Sequence of chain 11.A:
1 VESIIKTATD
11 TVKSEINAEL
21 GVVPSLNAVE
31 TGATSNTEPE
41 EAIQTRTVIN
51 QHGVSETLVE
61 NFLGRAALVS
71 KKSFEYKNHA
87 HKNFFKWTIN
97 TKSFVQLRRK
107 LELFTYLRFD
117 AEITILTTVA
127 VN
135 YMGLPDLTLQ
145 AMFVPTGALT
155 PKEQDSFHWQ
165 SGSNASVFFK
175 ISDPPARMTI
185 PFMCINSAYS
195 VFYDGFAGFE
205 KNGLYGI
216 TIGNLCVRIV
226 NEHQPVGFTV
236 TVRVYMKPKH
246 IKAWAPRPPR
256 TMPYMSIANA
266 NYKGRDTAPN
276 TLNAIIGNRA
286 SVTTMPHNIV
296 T

Sequence of chain 11.C:
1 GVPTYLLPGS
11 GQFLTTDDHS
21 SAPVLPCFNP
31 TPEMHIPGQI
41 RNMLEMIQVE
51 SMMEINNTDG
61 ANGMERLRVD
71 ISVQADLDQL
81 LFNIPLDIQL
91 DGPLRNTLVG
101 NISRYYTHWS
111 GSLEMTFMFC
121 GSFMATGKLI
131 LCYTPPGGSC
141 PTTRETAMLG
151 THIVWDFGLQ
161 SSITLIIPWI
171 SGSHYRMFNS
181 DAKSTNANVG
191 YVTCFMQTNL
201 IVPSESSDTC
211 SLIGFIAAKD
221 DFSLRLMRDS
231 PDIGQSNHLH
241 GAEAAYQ

Binding-site contacts:
Ligand atom O1 contacts residue PHE115 of chain 11.A at 3.4 Å.
Ligand atom CM6 contacts residue ILE95 of chain 11.A at 3.9 Å (hydrophobic).
Ligand atom F2 contacts residue PHE147 of chain 11.A at 3.8 Å.
Ligand atom F3 contacts residue VAL24 of chain 11.C at 3.3 Å.
Ligand atom C6B contacts residue ILE119 of chain 11.A at 3.8 Å (hydrophobic).
Ligand atom N1A contacts residue LEU220 of chain 11.A at 3.3 Å.
Ligand atom N2 contacts residue PHE115 of chain 11.A at 3.7 Å.
Ligand atom N3A contacts residue ILE184 of chain 11.A at 3.9 Å.
Ligand atom F3 contacts residue ALA169 of chain 11.A at 3.7 Å.
Ligand atom F2 contacts residue ALA145 of chain 11.A at 2.8 Å.
Ligand atom C2A contacts residue LEU220 of chain 11.A at 3.8 Å (hydrophobic).
Ligand atom F2 contacts residue VAL171 of chain 11.A at 3.9 Å.
Ligand atom CM2 contacts residue PHE147 of chain 11.A at 3.8 Å (hydrophobic).
Ligand atom F3 contacts residue PHE147 of chain 11.A at 3.5 Å.
Ligand atom C2B contacts residue ILE184 of chain 11.A at 3.8 Å (hydrophobic).
Ligand atom C1C contacts residue TYR193 of chain 11.A at 3.9 Å (hydrophobic).
Ligand atom O1 contacts residue THR97 of chain 11.A at 3.8 Å.
Ligand atom C1B contacts residue ILE95 of chain 11.A at 3.6 Å (hydrophobic).
Ligand atom C2B contacts residue ILE95 of chain 11.A at 3.8 Å (hydrophobic).
Ligand atom CM2 contacts residue ILE95 of chain 11.A at 4.0 Å (hydrophobic).
Ligand atom C5 contacts residue TYR193 of chain 11.A at 4.0 Å (hydrophobic).
Ligand atom CM6 contacts residue TRP93 of chain 11.A at 3.7 Å (hydrophobic).
Ligand atom CM2 contacts residue ILE217 of chain 11.A at 3.4 Å (hydrophobic).
Ligand atom F2 contacts residue ALA169 of chain 11.A at 3.6 Å.
Ligand atom C3A contacts residue LEU220 of chain 11.A at 4.0 Å (hydrophobic).
Ligand atom F1 contacts residue MET182 of chain 11.A at 3.2 Å.
Ligand atom C6B contacts residue ILE95 of chain 11.A at 4.0 Å (hydrophobic).
Ligand atom O1B contacts residue ILE119 of chain 11.A at 3.9 Å.
Ligand atom O1A contacts residue ILE121 of chain 11.A at 3.8 Å.
Ligand atom O1A contacts residue LEU220 of chain 11.A at 3.4 Å.
Ligand atom C5B contacts residue ILE119 of chain 11.A at 3.9 Å (hydrophobic).
Ligand atom CM2 contacts residue ILE184 of chain 11.A at 3.8 Å (hydrophobic).
Ligand atom N1A contacts residue ILE119 of chain 11.A at 3.8 Å.
Ligand atom C3B contacts residue ILE184 of chain 11.A at 3.5 Å (hydrophobic).
Ligand atom F1 contacts residue VAL171 of chain 11.A at 3.8 Å.
Ligand atom C4 contacts residue TYR193 of chain 11.A at 3.9 Å (hydrophobic).
Ligand atom C4 contacts residue ILE217 of chain 11.A at 4.0 Å (hydrophobic).
Ligand atom N2 contacts residue THR97 of chain 11.A at 3.8 Å.
Ligand atom N3A contacts residue PHE147 of chain 11.A at 3.9 Å.
Ligand atom CM6 contacts residue ILE119 of chain 11.A at 4.0 Å (hydrophobic).

The protein below binds the small molecule below.
Small molecule (SMILES): Cc1cc(CCCOc2c(C)cc(-c3noc(C(F)(F)F)n3)cc2C)on1

Sequence of chain 12.C:
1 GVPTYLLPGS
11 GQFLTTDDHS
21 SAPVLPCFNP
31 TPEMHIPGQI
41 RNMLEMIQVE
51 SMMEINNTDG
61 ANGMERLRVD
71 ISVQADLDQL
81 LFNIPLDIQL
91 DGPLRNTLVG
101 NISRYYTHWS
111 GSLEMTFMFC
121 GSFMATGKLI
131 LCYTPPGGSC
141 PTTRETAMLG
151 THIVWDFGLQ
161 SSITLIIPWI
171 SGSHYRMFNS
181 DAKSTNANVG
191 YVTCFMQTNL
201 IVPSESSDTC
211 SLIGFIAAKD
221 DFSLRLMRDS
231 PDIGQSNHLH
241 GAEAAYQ